Sequence of chain 1.G:
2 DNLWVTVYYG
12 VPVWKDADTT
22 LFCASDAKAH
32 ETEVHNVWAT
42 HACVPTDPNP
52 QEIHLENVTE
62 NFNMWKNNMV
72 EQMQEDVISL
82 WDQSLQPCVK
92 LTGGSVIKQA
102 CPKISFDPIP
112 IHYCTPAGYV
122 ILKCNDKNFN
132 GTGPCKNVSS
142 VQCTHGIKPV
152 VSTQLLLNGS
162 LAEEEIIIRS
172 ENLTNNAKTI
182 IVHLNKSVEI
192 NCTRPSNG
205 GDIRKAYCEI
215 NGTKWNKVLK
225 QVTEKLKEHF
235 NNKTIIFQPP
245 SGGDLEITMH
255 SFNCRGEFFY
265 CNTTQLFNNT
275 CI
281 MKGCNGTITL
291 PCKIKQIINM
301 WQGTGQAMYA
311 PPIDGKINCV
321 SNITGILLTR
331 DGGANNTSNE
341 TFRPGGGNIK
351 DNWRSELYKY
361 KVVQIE

Binding-site contacts:
Ligand atom C6 contacts residue ASN176 of chain 1.G at 4.5 Å.
Ligand atom C6 contacts residue THR175 of chain 1.G at 4.1 Å.
Ligand atom O5 contacts residue ASN173 of chain 1.G at 2.4 Å (h-bond).
Ligand atom C1 contacts residue ASN173 of chain 1.G at 1.4 Å.
Ligand atom C4 contacts residue ASN173 of chain 1.G at 4.1 Å.
Ligand atom C1 contacts residue ASN176 of chain 1.G at 4.4 Å.
Ligand atom O6 contacts residue THR175 of chain 1.G at 3.9 Å.
Ligand atom N2 contacts residue ASN173 of chain 1.G at 2.9 Å (h-bond).
Ligand atom O5 contacts residue ASN176 of chain 1.G at 3.7 Å.
Ligand atom C3 contacts residue ASN173 of chain 1.G at 3.7 Å.
Ligand atom C1 contacts residue THR175 of chain 1.G at 3.2 Å.
Ligand atom O5 contacts residue THR175 of chain 1.G at 3.3 Å (h-bond).
Ligand atom C5 contacts residue THR175 of chain 1.G at 4.0 Å.
Ligand atom O6 contacts residue ASN176 of chain 1.G at 3.5 Å.
Ligand atom C7 contacts residue ASN173 of chain 1.G at 3.7 Å.
Ligand atom C5 contacts residue ASN173 of chain 1.G at 3.7 Å.
Ligand atom C2 contacts residue ASN173 of chain 1.G at 2.4 Å.
Ligand atom O7 contacts residue ASN173 of chain 1.G at 4.1 Å.

A small-molecule ligand and the protein it binds are described below.
Small molecule (SMILES): CC(=O)N[C@@H]1[C@@H](O)[C@H](O)[C@@H](CO)O[C@H]1O